Binding-site contacts:
Ligand atom C15 contacts residue TYR93 of chain 1.C at 3.4 Å (hydrophobic).
Ligand atom C23 contacts residue GLN96 of chain 1.C at 3.8 Å.
Ligand atom C23 contacts residue GLN90 of chain 1.C at 2.9 Å.
Ligand atom O27 contacts residue TRP61 of chain 1.C at 3.1 Å.
Ligand atom C15 contacts residue GLU57 of chain 1.C at 3.7 Å.
Ligand atom C5 contacts residue GLN64 of chain 1.C at 3.8 Å.
Ligand atom C3 contacts residue GLU57 of chain 1.C at 3.8 Å.
Ligand atom N1 contacts residue GLN96 of chain 1.C at 3.5 Å (h-bond).
Ligand atom C22 contacts residue SER86 of chain 1.C at 3.8 Å.
Ligand atom C2 contacts residue TYR93 of chain 1.C at 3.8 Å (hydrophobic).
Ligand atom C21 contacts residue TRP61 of chain 1.C at 3.6 Å (hydrophobic).
Ligand atom C23 contacts residue VAL160 of chain 1.C at 3.0 Å (hydrophobic).
Ligand atom C26 contacts residue GLU58 of chain 1.C at 3.5 Å.
Ligand atom C12 contacts residue GLN96 of chain 1.C at 3.6 Å.
Ligand atom C28 contacts residue TYR123 of chain 1.C at 3.5 Å (hydrophobic).
Ligand atom O2 contacts residue GLU58 of chain 1.C at 2.9 Å (salt-bridge).
Ligand atom C16 contacts residue LEU54 of chain 1.C at 3.7 Å (hydrophobic).
Ligand atom C11 contacts residue GLN96 of chain 1.C at 3.5 Å.
Ligand atom C21 contacts residue GLU57 of chain 1.C at 3.4 Å.
Ligand atom C25 contacts residue GLN64 of chain 1.C at 3.2 Å.
Ligand atom N2 contacts residue GLN64 of chain 1.C at 3.0 Å (h-bond).
Ligand atom C22 contacts residue VAL160 of chain 1.C at 3.4 Å (hydrophobic).
Ligand atom C22 contacts residue GLN90 of chain 1.C at 2.6 Å.
Ligand atom C20 contacts residue GLN96 of chain 1.C at 3.8 Å.
Ligand atom C18 contacts residue GLU58 of chain 1.C at 3.7 Å.
Ligand atom O1 contacts residue THR89 of chain 1.C at 3.4 Å (h-bond).
Ligand atom C17 contacts residue LEU54 of chain 1.C at 3.1 Å (hydrophobic).
Ligand atom C6 contacts residue THR89 of chain 1.C at 3.6 Å.
Ligand atom C16 contacts residue GLU57 of chain 1.C at 3.5 Å.
Ligand atom C6 contacts residue TRP61 of chain 1.C at 3.8 Å (hydrophobic).
Ligand atom C29 contacts residue LEU119 of chain 1.C at 3.6 Å (hydrophobic).
Ligand atom C3 contacts residue TRP61 of chain 1.C at 3.8 Å (hydrophobic).
Ligand atom C29 contacts residue GLU58 of chain 1.C at 3.8 Å.
Ligand atom O2 contacts residue TYR123 of chain 1.C at 3.7 Å.
Ligand atom N1 contacts residue GLN90 of chain 1.C at 3.8 Å.
Ligand atom C18 contacts residue LEU54 of chain 1.C at 3.8 Å (hydrophobic).
Ligand atom C29 contacts residue TYR123 of chain 1.C at 3.6 Å (hydrophobic).
Ligand atom C24 contacts residue GLN64 of chain 1.C at 3.5 Å.
Ligand atom C21 contacts residue GLN64 of chain 1.C at 3.5 Å.
Ligand atom C4 contacts residue TRP61 of chain 1.C at 3.8 Å (hydrophobic).

Sequence of chain 1.C:
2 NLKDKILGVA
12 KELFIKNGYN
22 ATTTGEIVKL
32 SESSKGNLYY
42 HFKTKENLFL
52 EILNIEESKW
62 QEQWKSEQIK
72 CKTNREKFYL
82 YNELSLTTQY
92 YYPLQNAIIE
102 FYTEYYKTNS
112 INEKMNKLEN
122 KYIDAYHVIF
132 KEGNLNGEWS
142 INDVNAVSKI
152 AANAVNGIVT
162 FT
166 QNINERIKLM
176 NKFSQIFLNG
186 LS

A small-molecule ligand and the protein it binds are described below.
Small molecule (SMILES): CCNc1cc2oc3c/c(=[NH+]/CC)c(C)cc-3c(-c3ccccc3C(=O)OCC)c2cc1C